Sequence of chain 1.K:
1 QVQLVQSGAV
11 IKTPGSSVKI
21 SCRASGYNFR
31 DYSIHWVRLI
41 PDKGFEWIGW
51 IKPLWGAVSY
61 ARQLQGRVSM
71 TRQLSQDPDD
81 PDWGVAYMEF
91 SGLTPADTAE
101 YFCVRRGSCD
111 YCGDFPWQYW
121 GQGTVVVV

Binding-site contacts:
Ligand atom C6 contacts residue VAL144 of chain 1.G at 4.1 Å (hydrophobic).
Ligand atom N2 contacts residue GLN76 of chain 1.K at 4.1 Å.
Ligand atom N2 contacts residue ASN167 of chain 1.G at 3.0 Å (h-bond).
Ligand atom C1 contacts residue ASN167 of chain 1.G at 1.4 Å.
Ligand atom C8 contacts residue GLN76 of chain 1.K at 3.6 Å.
Ligand atom O6 contacts residue VAL144 of chain 1.G at 4.0 Å.
Ligand atom C6 contacts residue ARG162 of chain 1.G at 3.6 Å.
Ligand atom C5 contacts residue ASN167 of chain 1.G at 3.6 Å.
Ligand atom C4 contacts residue ASN167 of chain 1.G at 4.2 Å.
Ligand atom O7 contacts residue ASN167 of chain 1.G at 3.6 Å.
Ligand atom O5 contacts residue ARG162 of chain 1.G at 3.0 Å (salt-bridge).
Ligand atom C3 contacts residue ASN167 of chain 1.G at 3.8 Å.
Ligand atom O5 contacts residue ASN167 of chain 1.G at 2.3 Å (h-bond).
Ligand atom C2 contacts residue ASN167 of chain 1.G at 2.5 Å.
Ligand atom C1 contacts residue ARG162 of chain 1.G at 4.0 Å.
Ligand atom C7 contacts residue ASN167 of chain 1.G at 3.5 Å.
Ligand atom O6 contacts residue ASN167 of chain 1.G at 4.4 Å.
Ligand atom C8 contacts residue ILE164 of chain 1.G at 3.8 Å (hydrophobic).
Ligand atom O4 contacts residue LYS19 of chain 1.K at 3.8 Å.
Ligand atom C5 contacts residue ARG162 of chain 1.G at 3.9 Å.
Ligand atom O6 contacts residue ARG162 of chain 1.G at 2.5 Å (salt-bridge).

Sequence of chain 1.G:
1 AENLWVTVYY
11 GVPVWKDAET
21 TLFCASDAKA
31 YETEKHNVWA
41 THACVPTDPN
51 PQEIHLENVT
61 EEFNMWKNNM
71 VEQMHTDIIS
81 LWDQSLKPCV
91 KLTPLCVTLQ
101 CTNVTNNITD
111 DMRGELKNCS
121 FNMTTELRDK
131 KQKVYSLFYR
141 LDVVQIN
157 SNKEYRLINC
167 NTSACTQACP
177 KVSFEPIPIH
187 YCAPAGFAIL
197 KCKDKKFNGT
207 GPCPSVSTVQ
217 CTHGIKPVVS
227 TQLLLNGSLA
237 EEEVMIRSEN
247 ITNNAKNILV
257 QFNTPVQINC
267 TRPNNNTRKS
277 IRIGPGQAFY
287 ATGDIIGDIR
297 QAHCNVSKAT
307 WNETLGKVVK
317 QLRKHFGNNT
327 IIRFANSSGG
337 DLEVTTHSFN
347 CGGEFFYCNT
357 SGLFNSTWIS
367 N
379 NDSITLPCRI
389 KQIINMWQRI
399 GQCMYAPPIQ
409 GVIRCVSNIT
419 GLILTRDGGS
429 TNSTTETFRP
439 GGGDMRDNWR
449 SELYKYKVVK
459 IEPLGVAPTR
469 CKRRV

A small-molecule ligand and the protein it binds are described below.
Small molecule (SMILES): CC(=O)N[C@H]1[C@H](O[C@H]2[C@H](O)[C@@H](NC(C)=O)CO[C@@H]2CO)O[C@H](CO)[C@@H](O[C@@H]2O[C@H](CO[C@H]3O[C@H](CO)[C@@H](O)[C@H](O)[C@@H]3O)[C@@H](O)[C@H](O)[C@@H]2O)[C@@H]1O